Sequence of chain 1.A:
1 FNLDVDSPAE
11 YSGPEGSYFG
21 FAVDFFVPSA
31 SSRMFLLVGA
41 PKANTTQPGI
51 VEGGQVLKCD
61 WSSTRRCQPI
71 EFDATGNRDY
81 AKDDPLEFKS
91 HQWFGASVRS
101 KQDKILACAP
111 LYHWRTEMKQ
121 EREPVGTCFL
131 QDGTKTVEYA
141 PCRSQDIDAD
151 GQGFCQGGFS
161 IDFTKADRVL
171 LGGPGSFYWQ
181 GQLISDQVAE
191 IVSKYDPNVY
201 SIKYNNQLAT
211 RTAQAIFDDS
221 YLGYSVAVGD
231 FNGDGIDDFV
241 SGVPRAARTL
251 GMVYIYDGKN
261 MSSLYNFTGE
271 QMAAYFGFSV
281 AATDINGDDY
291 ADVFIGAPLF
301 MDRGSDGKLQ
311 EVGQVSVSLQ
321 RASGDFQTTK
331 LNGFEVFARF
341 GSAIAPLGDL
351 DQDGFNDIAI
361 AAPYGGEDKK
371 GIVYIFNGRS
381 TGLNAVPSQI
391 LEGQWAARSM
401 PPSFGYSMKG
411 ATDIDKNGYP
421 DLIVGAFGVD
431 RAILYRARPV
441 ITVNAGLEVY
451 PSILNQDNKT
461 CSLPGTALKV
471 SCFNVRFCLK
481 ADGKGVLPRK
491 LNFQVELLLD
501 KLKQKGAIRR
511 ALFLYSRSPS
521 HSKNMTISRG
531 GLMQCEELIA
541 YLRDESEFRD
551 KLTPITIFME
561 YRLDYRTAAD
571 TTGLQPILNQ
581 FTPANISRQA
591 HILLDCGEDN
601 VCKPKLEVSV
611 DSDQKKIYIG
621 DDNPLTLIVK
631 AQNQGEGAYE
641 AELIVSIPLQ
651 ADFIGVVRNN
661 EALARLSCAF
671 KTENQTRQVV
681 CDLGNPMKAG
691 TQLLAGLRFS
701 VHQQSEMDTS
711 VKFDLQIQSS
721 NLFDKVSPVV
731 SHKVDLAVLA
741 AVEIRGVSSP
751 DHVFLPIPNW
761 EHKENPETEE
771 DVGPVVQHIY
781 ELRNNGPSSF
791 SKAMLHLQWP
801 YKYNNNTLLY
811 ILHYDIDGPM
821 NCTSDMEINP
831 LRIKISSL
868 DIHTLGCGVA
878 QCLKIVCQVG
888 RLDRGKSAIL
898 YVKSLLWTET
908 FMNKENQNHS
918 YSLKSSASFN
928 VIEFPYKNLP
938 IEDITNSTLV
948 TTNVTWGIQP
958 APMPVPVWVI

Binding-site contacts:
Ligand atom C5 contacts residue SER919 of chain 1.A at 4.0 Å.
Ligand atom C7 contacts residue ASN950 of chain 1.A at 3.4 Å.
Ligand atom N2 contacts residue ASN950 of chain 1.A at 3.0 Å (h-bond).
Ligand atom C2 contacts residue ASN950 of chain 1.A at 2.6 Å.
Ligand atom O6 contacts residue HIS870 of chain 1.A at 4.1 Å.
Ligand atom C3 contacts residue ASN950 of chain 1.A at 3.8 Å.
Ligand atom C8 contacts residue ASN950 of chain 1.A at 3.5 Å.
Ligand atom O7 contacts residue ASN950 of chain 1.A at 4.4 Å.
Ligand atom O5 contacts residue SER919 of chain 1.A at 4.1 Å.
Ligand atom C1 contacts residue THR948 of chain 1.A at 4.3 Å.
Ligand atom C5 contacts residue ASN950 of chain 1.A at 3.6 Å.
Ligand atom C6 contacts residue SER919 of chain 1.A at 3.9 Å.
Ligand atom C8 contacts residue ASP751 of chain 1.A at 3.4 Å.
Ligand atom C6 contacts residue HIS870 of chain 1.A at 4.3 Å.
Ligand atom C4 contacts residue ASN950 of chain 1.A at 4.3 Å.
Ligand atom O5 contacts residue ASN950 of chain 1.A at 2.4 Å (h-bond).
Ligand atom C6 contacts residue ASN950 of chain 1.A at 4.2 Å.
Ligand atom C1 contacts residue ASN950 of chain 1.A at 1.4 Å.

This protein binds this small molecule.
Small molecule (SMILES): CC(=O)N[C@H]1[C@H](O[C@H]2[C@H](O)[C@@H](NC(C)=O)CO[C@@H]2CO)O[C@H](CO)[C@@H](O[C@@H]2O[C@H](CO)[C@@H](O)[C@H](O)[C@@H]2O)[C@@H]1O